Sequence of chain 1.M:
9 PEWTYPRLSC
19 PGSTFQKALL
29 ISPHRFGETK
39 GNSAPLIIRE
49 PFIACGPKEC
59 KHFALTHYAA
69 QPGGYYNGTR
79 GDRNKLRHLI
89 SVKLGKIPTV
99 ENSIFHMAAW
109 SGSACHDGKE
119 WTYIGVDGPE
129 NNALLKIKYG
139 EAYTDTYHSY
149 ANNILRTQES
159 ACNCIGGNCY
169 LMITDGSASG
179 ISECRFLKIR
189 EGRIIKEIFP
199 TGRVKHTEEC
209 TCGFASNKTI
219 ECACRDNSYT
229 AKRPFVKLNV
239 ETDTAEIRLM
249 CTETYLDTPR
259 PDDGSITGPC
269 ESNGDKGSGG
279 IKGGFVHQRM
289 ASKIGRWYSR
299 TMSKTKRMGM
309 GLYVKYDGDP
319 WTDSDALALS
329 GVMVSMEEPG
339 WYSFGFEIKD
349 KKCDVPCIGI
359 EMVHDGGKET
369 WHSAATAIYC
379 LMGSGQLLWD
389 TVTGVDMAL

This small molecule binds to this protein.
Small molecule (SMILES): CCC(CC)[C@H](NC(C)=O)[C@@H]1[C@H](O)[C@@H](C(=O)O)C[C@H]1NC(=N)N

Binding-site contacts:
Ligand atom N30 contacts residue TRP108 of chain 1.M at 3.0 Å (h-bond).
Ligand atom C2 contacts residue TYR340 of chain 1.M at 3.7 Å (hydrophobic).
Ligand atom C38 contacts residue ALA176 of chain 1.M at 3.8 Å (hydrophobic).
Ligand atom C36 contacts residue GLU207 of chain 1.M at 3.8 Å.
Ligand atom N27 contacts residue ASP80 of chain 1.M at 3.2 Å (salt-bridge).
Ligand atom O9 contacts residue ASP80 of chain 1.M at 2.9 Å (salt-bridge).
Ligand atom O7 contacts residue ARG305 of chain 1.M at 3.1 Å (salt-bridge).
Ligand atom O7 contacts residue ARG223 of chain 1.M at 3.0 Å (salt-bridge).
Ligand atom O7 contacts residue TYR340 of chain 1.M at 3.2 Å (h-bond).
Ligand atom C26 contacts residue GLU48 of chain 1.M at 3.8 Å.
Ligand atom C5 contacts residue TYR340 of chain 1.M at 3.5 Å (hydrophobic).
Ligand atom C6 contacts residue ARG305 of chain 1.M at 3.7 Å.
Ligand atom O8 contacts residue ARG47 of chain 1.M at 3.0 Å (salt-bridge).
Ligand atom C15 contacts residue ARG154 of chain 1.M at 3.5 Å.
Ligand atom C39 contacts residue GLU206 of chain 1.M at 3.2 Å.
Ligand atom C5 contacts residue ASP80 of chain 1.M at 3.6 Å.
Ligand atom C6 contacts residue TYR340 of chain 1.M at 3.0 Å (hydrophobic).
Ligand atom C2 contacts residue ASP80 of chain 1.M at 3.4 Å.
Ligand atom C4 contacts residue TYR340 of chain 1.M at 3.6 Å (hydrophobic).
Ligand atom C26 contacts residue TRP108 of chain 1.M at 3.9 Å (hydrophobic).
Ligand atom O8 contacts residue ARG305 of chain 1.M at 2.9 Å (salt-bridge).
Ligand atom C1 contacts residue ASP80 of chain 1.M at 3.3 Å.
Ligand atom C36 contacts residue GLU206 of chain 1.M at 3.5 Å.
Ligand atom C3 contacts residue TYR340 of chain 1.M at 3.4 Å (hydrophobic).
Ligand atom N30 contacts residue LEU63 of chain 1.M at 3.9 Å.
Ligand atom C4 contacts residue ASP80 of chain 1.M at 3.8 Å.
Ligand atom N27 contacts residue TRP108 of chain 1.M at 3.9 Å.
Ligand atom C39 contacts residue ARG223 of chain 1.M at 3.6 Å.
Ligand atom C6 contacts residue ARG47 of chain 1.M at 4.0 Å.
Ligand atom O8 contacts residue TYR340 of chain 1.M at 3.3 Å (h-bond).
Ligand atom C1 contacts residue TYR340 of chain 1.M at 3.1 Å (hydrophobic).
Ligand atom O14 contacts residue ASP80 of chain 1.M at 3.8 Å.
Ligand atom N25 contacts residue TYR340 of chain 1.M at 3.9 Å.
Ligand atom N30 contacts residue GLU157 of chain 1.M at 3.3 Å (salt-bridge).
Ligand atom C37 contacts residue ARG154 of chain 1.M at 3.6 Å.
Ligand atom O14 contacts residue ARG81 of chain 1.M at 3.4 Å (salt-bridge).
Ligand atom C1 contacts residue ARG47 of chain 1.M at 3.7 Å.
Ligand atom C1 contacts residue GLU48 of chain 1.M at 3.7 Å.
Ligand atom N27 contacts residue ARG85 of chain 1.M at 3.7 Å.
Ligand atom N25 contacts residue GLU48 of chain 1.M at 3.9 Å.